Binding-site contacts:
Ligand atom C2 contacts residue ASN415 of chain 1.C at 2.5 Å.
Ligand atom C5 contacts residue ASN415 of chain 1.C at 3.7 Å.
Ligand atom C3 contacts residue ASN415 of chain 1.C at 3.8 Å.
Ligand atom C1 contacts residue ASN415 of chain 1.C at 1.4 Å.
Ligand atom C8 contacts residue ASN415 of chain 1.C at 4.4 Å.
Ligand atom O7 contacts residue ASN415 of chain 1.C at 3.4 Å (h-bond).
Ligand atom O5 contacts residue ASN415 of chain 1.C at 2.4 Å (h-bond).
Ligand atom N2 contacts residue ASN415 of chain 1.C at 2.9 Å (h-bond).
Ligand atom C7 contacts residue ASN415 of chain 1.C at 3.3 Å.
Ligand atom C4 contacts residue ASN415 of chain 1.C at 4.3 Å.

A protein and the small-molecule ligand that binds it are described below.
Small molecule (SMILES): CC(=O)N[C@@H]1[C@@H](O)[C@H](O)[C@@H](CO)O[C@H]1O

Sequence of chain 1.C:
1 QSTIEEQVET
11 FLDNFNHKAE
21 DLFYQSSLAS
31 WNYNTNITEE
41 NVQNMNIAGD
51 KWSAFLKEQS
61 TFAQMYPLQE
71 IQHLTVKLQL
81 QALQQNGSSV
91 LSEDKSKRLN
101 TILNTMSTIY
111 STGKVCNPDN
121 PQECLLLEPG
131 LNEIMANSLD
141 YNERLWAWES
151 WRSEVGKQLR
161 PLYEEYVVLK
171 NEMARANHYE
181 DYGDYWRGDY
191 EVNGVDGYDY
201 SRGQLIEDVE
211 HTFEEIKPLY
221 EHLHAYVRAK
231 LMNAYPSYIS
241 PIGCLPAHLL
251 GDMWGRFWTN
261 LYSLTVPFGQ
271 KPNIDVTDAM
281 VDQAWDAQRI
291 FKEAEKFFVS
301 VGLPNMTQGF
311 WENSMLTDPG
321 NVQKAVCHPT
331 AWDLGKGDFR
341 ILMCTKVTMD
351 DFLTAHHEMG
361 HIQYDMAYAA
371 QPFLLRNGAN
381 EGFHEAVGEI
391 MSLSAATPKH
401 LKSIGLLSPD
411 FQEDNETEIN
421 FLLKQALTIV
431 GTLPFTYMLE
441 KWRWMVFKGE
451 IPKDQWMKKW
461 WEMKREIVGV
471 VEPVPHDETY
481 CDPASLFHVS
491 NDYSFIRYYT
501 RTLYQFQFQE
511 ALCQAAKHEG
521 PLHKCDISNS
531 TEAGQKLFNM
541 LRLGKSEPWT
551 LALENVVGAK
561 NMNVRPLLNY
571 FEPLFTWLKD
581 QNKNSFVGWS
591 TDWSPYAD